Sequence of chain 1.B:
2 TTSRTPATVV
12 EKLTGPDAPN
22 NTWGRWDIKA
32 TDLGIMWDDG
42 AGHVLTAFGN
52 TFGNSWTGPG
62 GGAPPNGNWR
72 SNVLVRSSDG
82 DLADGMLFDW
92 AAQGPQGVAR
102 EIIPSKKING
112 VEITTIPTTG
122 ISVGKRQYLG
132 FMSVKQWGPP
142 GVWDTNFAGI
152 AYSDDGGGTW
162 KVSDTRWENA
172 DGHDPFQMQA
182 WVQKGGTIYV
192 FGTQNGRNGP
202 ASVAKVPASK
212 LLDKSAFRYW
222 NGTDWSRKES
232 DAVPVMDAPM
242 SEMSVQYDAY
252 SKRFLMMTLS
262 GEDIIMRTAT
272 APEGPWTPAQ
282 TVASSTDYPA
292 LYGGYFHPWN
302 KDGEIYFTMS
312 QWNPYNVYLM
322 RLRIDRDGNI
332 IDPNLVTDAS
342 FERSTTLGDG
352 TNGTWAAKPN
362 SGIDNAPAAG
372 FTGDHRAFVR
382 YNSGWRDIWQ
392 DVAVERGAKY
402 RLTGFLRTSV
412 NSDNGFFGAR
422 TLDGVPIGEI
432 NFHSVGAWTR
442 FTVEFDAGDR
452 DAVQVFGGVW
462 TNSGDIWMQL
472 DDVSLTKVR

Binding-site contacts:
Ligand atom C4 contacts residue ASP33 of chain 1.B at 3.7 Å.
Ligand atom O2 contacts residue TRP144 of chain 1.B at 3.6 Å.
Ligand atom O2 contacts residue ILE117 of chain 1.B at 3.5 Å.
Ligand atom C2 contacts residue OYO1 of chain 1.BA at 2.4 Å.
Ligand atom C1 contacts residue ARG198 of chain 1.B at 3.4 Å.
Ligand atom O3 contacts residue ARG198 of chain 1.B at 2.8 Å (salt-bridge).
Ligand atom C3 contacts residue OYO1 of chain 1.BA at 3.5 Å.
Ligand atom O2 contacts residue GLY142 of chain 1.B at 2.8 Å (h-bond).
Ligand atom C1 contacts residue OYO1 of chain 1.BA at 1.4 Å.
Ligand atom C2 contacts residue ASP33 of chain 1.B at 3.2 Å.
Ligand atom C2 contacts residue ASN51 of chain 1.B at 3.7 Å.
Ligand atom O5 contacts residue ARG198 of chain 1.B at 3.0 Å (salt-bridge).
Ligand atom C3 contacts residue ASP33 of chain 1.B at 3.2 Å.
Ligand atom O3 contacts residue TRP138 of chain 1.B at 3.4 Å.
Ligand atom O4 contacts residue ARG198 of chain 1.B at 3.0 Å (salt-bridge).
Ligand atom O3 contacts residue PRO141 of chain 1.B at 3.4 Å.
Ligand atom O5 contacts residue OYO1 of chain 1.BA at 3.4 Å.
Ligand atom C4 contacts residue TRP138 of chain 1.B at 3.6 Å (hydrophobic).
Ligand atom O2 contacts residue LEU260 of chain 1.B at 3.8 Å.
Ligand atom C1 contacts residue TYR316 of chain 1.B at 3.2 Å (hydrophobic).
Ligand atom C2 contacts residue ARG198 of chain 1.B at 3.7 Å.
Ligand atom O2 contacts residue PRO141 of chain 1.B at 3.5 Å.
Ligand atom O4 contacts residue OYO1 of chain 1.BA at 2.2 Å (h-bond).
Ligand atom C1 contacts residue ALA291 of chain 1.B at 3.5 Å (hydrophobic).
Ligand atom O2 contacts residue GLY50 of chain 1.B at 3.4 Å.
Ligand atom O4 contacts residue ALA291 of chain 1.B at 3.5 Å.
Ligand atom C5 contacts residue ARG198 of chain 1.B at 3.6 Å.
Ligand atom O4 contacts residue ASP33 of chain 1.B at 3.3 Å (salt-bridge).
Ligand atom C2 contacts residue LEU260 of chain 1.B at 3.8 Å (hydrophobic).
Ligand atom O2 contacts residue TYR316 of chain 1.B at 3.7 Å.
Ligand atom O3 contacts residue ILE117 of chain 1.B at 3.5 Å.
Ligand atom O2 contacts residue ALA291 of chain 1.B at 3.4 Å.
Ligand atom C4 contacts residue ARG198 of chain 1.B at 3.7 Å.
Ligand atom O2 contacts residue ASP33 of chain 1.B at 2.6 Å (salt-bridge).
Ligand atom O2 contacts residue OYO1 of chain 1.BA at 3.2 Å (h-bond).
Ligand atom C2 contacts residue LEU292 of chain 1.B at 3.2 Å (hydrophobic).
Ligand atom O2 contacts residue ASN51 of chain 1.B at 2.8 Å (h-bond).
Ligand atom C4 contacts residue OYO1 of chain 1.BA at 3.2 Å.
Ligand atom O2 contacts residue LEU292 of chain 1.B at 2.6 Å (h-bond).
Ligand atom C1 contacts residue ASP33 of chain 1.B at 2.9 Å.

The protein below binds the small molecule below.
Small molecule (SMILES): OC[C@H]1O[C@H](OC[C@H]2O[C@H](OC[C@H]3OC[C@@H](O)[C@@H]3O)[C@@H](O)[C@@H]2O)[C@@H](O)[C@@H]1O